Binding-site contacts:
Ligand atom N2 contacts residue ASN232 of chain 2.A at 3.0 Å (h-bond).
Ligand atom O4 contacts residue GLU181 of chain 2.A at 3.8 Å.
Ligand atom O4 contacts residue LYS35 of chain 2.A at 3.3 Å.
Ligand atom C3 contacts residue ASN232 of chain 2.A at 3.8 Å.
Ligand atom O4 contacts residue GLN408 of chain 2.A at 3.5 Å (h-bond).
Ligand atom O4 contacts residue VAL414 of chain 2.A at 3.5 Å (h-bond).
Ligand atom C8 contacts residue SER415 of chain 2.A at 3.7 Å.
Ligand atom C7 contacts residue SER415 of chain 2.A at 3.6 Å.
Ligand atom C4 contacts residue GLU181 of chain 2.A at 4.0 Å.
Ligand atom C3 contacts residue GLN408 of chain 2.A at 3.6 Å.
Ligand atom C8 contacts residue LEU231 of chain 2.A at 3.7 Å (hydrophobic).
Ligand atom C1 contacts residue SER415 of chain 2.A at 3.7 Å.
Ligand atom O6 contacts residue NAG1 of chain 2.M at 3.3 Å (h-bond).
Ligand atom O5 contacts residue NAG1 of chain 2.M at 3.5 Å (h-bond).
Ligand atom O5 contacts residue ASN232 of chain 2.A at 2.3 Å (h-bond).
Ligand atom C6 contacts residue GLU181 of chain 2.A at 3.8 Å.
Ligand atom C4 contacts residue VAL414 of chain 2.A at 3.6 Å (hydrophobic).
Ligand atom O5 contacts residue GLU181 of chain 2.A at 3.9 Å.
Ligand atom C5 contacts residue GLU181 of chain 2.A at 3.1 Å.
Ligand atom C3 contacts residue SER415 of chain 2.A at 3.6 Å.
Ligand atom C6 contacts residue CYS413 of chain 2.A at 3.6 Å (hydrophobic).
Ligand atom C3 contacts residue VAL414 of chain 2.A at 3.5 Å (hydrophobic).
Ligand atom C8 contacts residue ASN346 of chain 2.A at 3.8 Å.
Ligand atom C2 contacts residue SER415 of chain 2.A at 3.5 Å.
Ligand atom C2 contacts residue ASN232 of chain 2.A at 2.5 Å.
Ligand atom C1 contacts residue VAL414 of chain 2.A at 4.0 Å (hydrophobic).
Ligand atom C7 contacts residue ASN232 of chain 2.A at 3.9 Å.
Ligand atom O3 contacts residue GLN408 of chain 2.A at 2.6 Å (h-bond).
Ligand atom O6 contacts residue GLU181 of chain 2.A at 3.5 Å (salt-bridge).
Ligand atom O5 contacts residue CYS413 of chain 2.A at 3.8 Å.
Ligand atom O3 contacts residue LYS35 of chain 2.A at 3.5 Å.
Ligand atom O6 contacts residue CYS413 of chain 2.A at 3.3 Å (h-bond).
Ligand atom N2 contacts residue SER415 of chain 2.A at 2.7 Å (h-bond).
Ligand atom C5 contacts residue ASN232 of chain 2.A at 3.6 Å.
Ligand atom O6 contacts residue SER179 of chain 2.A at 2.2 Å (h-bond).
Ligand atom O2 contacts residue ILE407 of chain 2.A at 3.9 Å.
Ligand atom C1 contacts residue ASN232 of chain 2.A at 1.4 Å.
Ligand atom C5 contacts residue VAL414 of chain 2.A at 3.2 Å (hydrophobic).
Ligand atom O6 contacts residue GLY348 of chain 2.A at 3.3 Å (h-bond).
Ligand atom C6 contacts residue SER179 of chain 2.A at 3.1 Å.

Sequence of chain 2.A:
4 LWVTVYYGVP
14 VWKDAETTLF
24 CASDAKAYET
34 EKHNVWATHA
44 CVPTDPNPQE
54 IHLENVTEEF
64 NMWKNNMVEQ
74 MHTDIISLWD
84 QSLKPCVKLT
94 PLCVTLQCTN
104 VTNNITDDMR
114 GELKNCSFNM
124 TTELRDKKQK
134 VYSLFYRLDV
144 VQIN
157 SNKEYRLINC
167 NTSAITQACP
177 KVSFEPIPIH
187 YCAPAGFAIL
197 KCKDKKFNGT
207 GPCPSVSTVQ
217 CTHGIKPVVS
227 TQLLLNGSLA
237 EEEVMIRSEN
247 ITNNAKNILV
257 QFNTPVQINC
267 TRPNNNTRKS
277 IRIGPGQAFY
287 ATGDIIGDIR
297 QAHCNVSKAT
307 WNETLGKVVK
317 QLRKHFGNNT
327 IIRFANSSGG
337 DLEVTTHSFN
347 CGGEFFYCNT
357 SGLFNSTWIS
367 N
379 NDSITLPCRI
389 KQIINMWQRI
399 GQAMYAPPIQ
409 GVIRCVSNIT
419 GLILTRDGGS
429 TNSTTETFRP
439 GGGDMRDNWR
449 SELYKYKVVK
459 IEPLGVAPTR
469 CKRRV

The protein below binds the small molecule below.
Small molecule (SMILES): CC(=O)N[C@H]1[C@H](O[C@H]2[C@H](O)[C@@H](NC(C)=O)CO[C@@H]2CO)O[C@H](CO)[C@@H](O[C@@H]2O[C@H](CO[C@H]3O[C@H](CO)[C@@H](O)[C@H](O)[C@@H]3O)[C@@H](O)[C@H](O[C@H]3O[C@H](CO)[C@@H](O)[C@H](O)[C@@H]3O[C@H]3O[C@H](CO)[C@@H](O)[C@H](O)[C@@H]3O)[C@@H]2O)[C@@H]1O